The protein below binds the small molecule below.
Small molecule (SMILES): CC(=O)N[C@@H]1[C@@H](O)[C@H](O)[C@@H](CO)O[C@H]1O

Binding-site contacts:
Ligand atom C2 contacts residue ASN471 of chain 1.B at 2.5 Å.
Ligand atom O5 contacts residue ASN471 of chain 1.B at 2.4 Å (h-bond).
Ligand atom C4 contacts residue ASN471 of chain 1.B at 4.2 Å.
Ligand atom C1 contacts residue ASN471 of chain 1.B at 1.4 Å.
Ligand atom C5 contacts residue ASN471 of chain 1.B at 3.7 Å.
Ligand atom N2 contacts residue ASN471 of chain 1.B at 2.9 Å (h-bond).
Ligand atom C3 contacts residue ASN471 of chain 1.B at 3.8 Å.
Ligand atom O7 contacts residue ASN471 of chain 1.B at 3.9 Å.
Ligand atom C7 contacts residue ASN471 of chain 1.B at 3.6 Å.

Sequence of chain 1.B:
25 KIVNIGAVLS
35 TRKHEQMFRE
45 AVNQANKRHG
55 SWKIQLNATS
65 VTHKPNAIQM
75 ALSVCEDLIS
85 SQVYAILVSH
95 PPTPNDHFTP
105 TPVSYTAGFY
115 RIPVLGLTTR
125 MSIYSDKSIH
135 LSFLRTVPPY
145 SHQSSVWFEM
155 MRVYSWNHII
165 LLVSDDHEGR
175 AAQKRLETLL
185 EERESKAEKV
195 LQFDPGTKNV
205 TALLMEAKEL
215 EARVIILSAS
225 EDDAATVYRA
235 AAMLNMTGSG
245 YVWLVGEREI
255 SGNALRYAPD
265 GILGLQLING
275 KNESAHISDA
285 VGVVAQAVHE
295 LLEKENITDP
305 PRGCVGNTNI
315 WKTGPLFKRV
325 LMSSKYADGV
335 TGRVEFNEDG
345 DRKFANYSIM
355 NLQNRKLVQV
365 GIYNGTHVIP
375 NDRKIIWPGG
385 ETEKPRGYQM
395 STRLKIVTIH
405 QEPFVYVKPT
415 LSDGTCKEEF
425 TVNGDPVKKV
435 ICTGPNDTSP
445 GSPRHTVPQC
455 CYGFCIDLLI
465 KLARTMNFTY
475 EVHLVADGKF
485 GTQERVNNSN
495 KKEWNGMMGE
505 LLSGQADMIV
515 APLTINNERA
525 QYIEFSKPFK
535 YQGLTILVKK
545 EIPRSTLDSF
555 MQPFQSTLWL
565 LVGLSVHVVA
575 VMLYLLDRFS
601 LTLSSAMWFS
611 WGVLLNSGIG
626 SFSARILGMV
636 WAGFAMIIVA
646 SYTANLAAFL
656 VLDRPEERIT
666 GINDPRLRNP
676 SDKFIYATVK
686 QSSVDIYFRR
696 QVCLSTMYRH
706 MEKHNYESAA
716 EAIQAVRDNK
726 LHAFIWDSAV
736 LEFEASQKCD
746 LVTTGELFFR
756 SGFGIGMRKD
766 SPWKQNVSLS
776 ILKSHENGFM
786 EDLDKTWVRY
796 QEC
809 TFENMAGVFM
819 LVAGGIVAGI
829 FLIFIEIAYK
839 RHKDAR